Sequence of chain 1.D:
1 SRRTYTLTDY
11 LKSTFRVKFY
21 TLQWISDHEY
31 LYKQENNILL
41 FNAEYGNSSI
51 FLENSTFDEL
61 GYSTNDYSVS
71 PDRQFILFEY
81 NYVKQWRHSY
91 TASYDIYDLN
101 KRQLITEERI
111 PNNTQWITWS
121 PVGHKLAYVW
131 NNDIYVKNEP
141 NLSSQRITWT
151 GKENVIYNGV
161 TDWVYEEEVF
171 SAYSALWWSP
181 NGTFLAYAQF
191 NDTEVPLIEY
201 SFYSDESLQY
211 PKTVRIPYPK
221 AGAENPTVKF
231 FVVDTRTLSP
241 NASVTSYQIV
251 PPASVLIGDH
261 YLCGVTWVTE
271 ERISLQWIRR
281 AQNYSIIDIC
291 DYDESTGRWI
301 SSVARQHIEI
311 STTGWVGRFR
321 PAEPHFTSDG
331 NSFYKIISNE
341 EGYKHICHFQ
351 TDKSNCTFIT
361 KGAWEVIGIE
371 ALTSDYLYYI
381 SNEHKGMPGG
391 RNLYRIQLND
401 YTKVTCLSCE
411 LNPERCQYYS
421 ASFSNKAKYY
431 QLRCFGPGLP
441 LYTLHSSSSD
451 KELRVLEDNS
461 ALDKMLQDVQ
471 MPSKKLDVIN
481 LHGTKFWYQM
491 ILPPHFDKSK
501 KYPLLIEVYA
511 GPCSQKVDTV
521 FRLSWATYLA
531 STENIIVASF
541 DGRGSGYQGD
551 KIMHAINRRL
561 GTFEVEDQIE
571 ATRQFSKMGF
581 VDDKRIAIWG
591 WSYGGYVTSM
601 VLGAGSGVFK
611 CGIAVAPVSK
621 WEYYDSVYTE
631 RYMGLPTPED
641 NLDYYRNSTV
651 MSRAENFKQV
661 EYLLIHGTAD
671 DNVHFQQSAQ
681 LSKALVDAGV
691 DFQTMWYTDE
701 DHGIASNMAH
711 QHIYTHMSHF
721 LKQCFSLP

The protein below binds the small molecule below.
Small molecule (SMILES): CC(=O)N[C@H]1[C@H](O[C@H]2[C@H](O)[C@@H](NC(C)=O)CO[C@@H]2CO)O[C@H](CO)[C@@H](O[C@@H]2O[C@H](CO)[C@@H](O)[C@H](O)[C@@H]2O)[C@@H]1O

Binding-site contacts:
Ligand atom C1 contacts residue ASN37 of chain 1.D at 3.3 Å.
Ligand atom C5 contacts residue ASN54 of chain 1.D at 3.6 Å.
Ligand atom N2 contacts residue ASN54 of chain 1.D at 3.0 Å (h-bond).
Ligand atom C1 contacts residue ASN54 of chain 1.D at 1.4 Å.
Ligand atom N2 contacts residue GLU35 of chain 1.D at 3.5 Å (salt-bridge).
Ligand atom O6 contacts residue ASN37 of chain 1.D at 4.4 Å.
Ligand atom C3 contacts residue GLU35 of chain 1.D at 3.8 Å.
Ligand atom C7 contacts residue ASN54 of chain 1.D at 3.3 Å.
Ligand atom O5 contacts residue ASN54 of chain 1.D at 2.4 Å (h-bond).
Ligand atom C4 contacts residue ASN54 of chain 1.D at 4.2 Å.
Ligand atom C2 contacts residue ASN54 of chain 1.D at 2.5 Å.
Ligand atom O5 contacts residue GLU35 of chain 1.D at 3.9 Å.
Ligand atom O5 contacts residue ASN37 of chain 1.D at 2.7 Å (h-bond).
Ligand atom O7 contacts residue ASN54 of chain 1.D at 2.9 Å (h-bond).
Ligand atom C1 contacts residue GLU35 of chain 1.D at 3.4 Å.
Ligand atom C5 contacts residue GLU35 of chain 1.D at 3.9 Å.
Ligand atom C2 contacts residue GLU35 of chain 1.D at 3.6 Å.
Ligand atom C6 contacts residue GLU35 of chain 1.D at 3.6 Å.
Ligand atom C4 contacts residue GLU35 of chain 1.D at 3.4 Å.
Ligand atom C5 contacts residue ASN37 of chain 1.D at 3.9 Å.
Ligand atom C6 contacts residue ASN37 of chain 1.D at 4.1 Å.
Ligand atom C3 contacts residue ASN54 of chain 1.D at 3.8 Å.
Ligand atom C7 contacts residue ASN36 of chain 1.D at 4.1 Å.
Ligand atom C7 contacts residue GLU35 of chain 1.D at 4.0 Å.
Ligand atom C2 contacts residue ASN37 of chain 1.D at 4.3 Å.
Ligand atom O7 contacts residue GLU35 of chain 1.D at 3.2 Å (salt-bridge).
Ligand atom O7 contacts residue ASN36 of chain 1.D at 3.2 Å (h-bond).
Ligand atom O4 contacts residue GLU35 of chain 1.D at 3.7 Å.